Sequence of chain 1.B:
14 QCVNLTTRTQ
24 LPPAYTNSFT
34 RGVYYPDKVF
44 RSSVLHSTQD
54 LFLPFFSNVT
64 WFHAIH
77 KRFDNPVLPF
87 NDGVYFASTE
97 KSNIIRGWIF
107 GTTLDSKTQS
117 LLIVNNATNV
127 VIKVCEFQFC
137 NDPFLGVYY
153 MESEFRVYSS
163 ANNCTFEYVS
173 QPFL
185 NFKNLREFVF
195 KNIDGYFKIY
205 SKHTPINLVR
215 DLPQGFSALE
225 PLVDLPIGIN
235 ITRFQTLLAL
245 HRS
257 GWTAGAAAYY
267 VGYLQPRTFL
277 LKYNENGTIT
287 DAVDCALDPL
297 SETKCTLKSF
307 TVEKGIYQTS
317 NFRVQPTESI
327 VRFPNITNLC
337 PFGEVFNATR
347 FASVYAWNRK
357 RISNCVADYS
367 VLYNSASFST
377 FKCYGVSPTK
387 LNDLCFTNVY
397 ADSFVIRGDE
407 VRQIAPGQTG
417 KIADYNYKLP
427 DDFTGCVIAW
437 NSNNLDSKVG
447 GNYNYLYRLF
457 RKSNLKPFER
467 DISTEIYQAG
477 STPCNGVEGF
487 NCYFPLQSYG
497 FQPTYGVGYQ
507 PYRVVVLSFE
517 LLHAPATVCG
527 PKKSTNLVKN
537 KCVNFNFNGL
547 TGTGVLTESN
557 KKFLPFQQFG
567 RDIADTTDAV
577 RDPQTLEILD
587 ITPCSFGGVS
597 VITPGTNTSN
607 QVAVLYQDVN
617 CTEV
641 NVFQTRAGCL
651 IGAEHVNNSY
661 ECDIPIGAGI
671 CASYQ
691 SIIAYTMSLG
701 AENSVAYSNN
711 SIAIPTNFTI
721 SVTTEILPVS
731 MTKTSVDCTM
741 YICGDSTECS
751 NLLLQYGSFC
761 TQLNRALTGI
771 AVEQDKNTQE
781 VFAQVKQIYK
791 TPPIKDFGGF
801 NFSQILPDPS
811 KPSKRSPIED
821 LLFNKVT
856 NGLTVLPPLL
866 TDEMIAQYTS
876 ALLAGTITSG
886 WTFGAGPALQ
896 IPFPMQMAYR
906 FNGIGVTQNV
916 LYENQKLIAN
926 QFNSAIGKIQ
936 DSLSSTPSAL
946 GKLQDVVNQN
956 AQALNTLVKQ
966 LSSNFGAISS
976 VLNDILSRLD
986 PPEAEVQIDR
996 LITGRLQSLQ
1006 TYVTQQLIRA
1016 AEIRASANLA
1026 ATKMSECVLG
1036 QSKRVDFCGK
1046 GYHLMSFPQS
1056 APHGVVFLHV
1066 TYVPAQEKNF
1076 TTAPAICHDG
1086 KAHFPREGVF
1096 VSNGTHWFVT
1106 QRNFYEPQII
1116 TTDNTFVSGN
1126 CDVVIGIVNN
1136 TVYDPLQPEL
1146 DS

Binding-site contacts:
Ligand atom O7 contacts residue ASN1134 of chain 1.B at 3.3 Å (h-bond).
Ligand atom C8 contacts residue ASN1134 of chain 1.B at 4.4 Å.
Ligand atom C5 contacts residue ASN1134 of chain 1.B at 3.6 Å.
Ligand atom C7 contacts residue ASN1134 of chain 1.B at 3.3 Å.
Ligand atom O5 contacts residue ASN1134 of chain 1.B at 2.3 Å (h-bond).
Ligand atom C1 contacts residue ASN1134 of chain 1.B at 1.4 Å.
Ligand atom C4 contacts residue ASN1134 of chain 1.B at 4.2 Å.
Ligand atom C2 contacts residue ASN1134 of chain 1.B at 2.5 Å.
Ligand atom C3 contacts residue ASN1134 of chain 1.B at 3.8 Å.
Ligand atom N2 contacts residue ASN1134 of chain 1.B at 2.9 Å (h-bond).

The small molecule below binds the protein below.
Small molecule (SMILES): CC(=O)N[C@H]1[C@H](O[C@H]2[C@H](O)[C@@H](NC(C)=O)CO[C@@H]2CO)O[C@H](CO)[C@@H](O)[C@@H]1O